Sequence of chain 1.C:
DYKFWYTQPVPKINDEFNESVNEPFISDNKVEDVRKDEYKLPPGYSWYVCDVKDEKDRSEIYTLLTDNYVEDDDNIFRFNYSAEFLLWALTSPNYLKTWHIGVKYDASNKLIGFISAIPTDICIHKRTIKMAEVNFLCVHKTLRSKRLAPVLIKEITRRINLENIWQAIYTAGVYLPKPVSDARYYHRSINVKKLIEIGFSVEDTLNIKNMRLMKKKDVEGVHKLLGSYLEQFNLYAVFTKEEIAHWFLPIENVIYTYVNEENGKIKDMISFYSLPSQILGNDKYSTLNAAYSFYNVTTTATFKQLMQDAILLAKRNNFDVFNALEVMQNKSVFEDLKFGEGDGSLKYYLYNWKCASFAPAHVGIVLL

This small molecule binds to this protein.
Small molecule (SMILES): Cc1cc(F)ccc1-c1ccc2[nH]nc(CN(C)C)c2c1

Binding-site contacts:
Ligand atom F contacts residue ASN340 of chain 1.C at 3.3 Å.
Ligand atom C13 contacts residue TYR186 of chain 1.C at 3.5 Å (hydrophobic).
Ligand atom N contacts residue THR172 of chain 1.C at 4.0 Å.
Ligand atom C16 contacts residue TYR186 of chain 1.C at 3.8 Å (hydrophobic).
Ligand atom C contacts residue LEU363 of chain 1.C at 4.0 Å (hydrophobic).
Ligand atom C contacts residue LEU384 of chain 1.C at 3.3 Å (hydrophobic).
Ligand atom C11 contacts residue LEU342 of chain 1.C at 4.0 Å (hydrophobic).
Ligand atom C15 contacts residue TYR186 of chain 1.C at 3.6 Å (hydrophobic).
Ligand atom C12 contacts residue TYR309 of chain 1.C at 3.8 Å (hydrophobic).
Ligand atom C2 contacts residue PHE80 of chain 1.C at 3.9 Å (hydrophobic).
Ligand atom F contacts residue TYR186 of chain 1.C at 3.6 Å.
Ligand atom C3 contacts residue PHE80 of chain 1.C at 3.5 Å (hydrophobic).
Ligand atom C1 contacts residue THR172 of chain 1.C at 3.1 Å.
Ligand atom C5 contacts residue LEU363 of chain 1.C at 3.8 Å (hydrophobic).
Ligand atom C1 contacts residue NHW1 of chain 1.U at 3.5 Å.
Ligand atom C9 contacts residue PHE80 of chain 1.C at 3.6 Å (hydrophobic).
Ligand atom F contacts residue ALA341 of chain 1.C at 3.2 Å.
Ligand atom C2 contacts residue TYR82 of chain 1.C at 3.3 Å (hydrophobic).
Ligand atom C14 contacts residue TYR309 of chain 1.C at 3.7 Å (hydrophobic).
Ligand atom N2 contacts residue GLY174 of chain 1.C at 4.0 Å.
Ligand atom N1 contacts residue PHE80 of chain 1.C at 4.0 Å.
Ligand atom C1 contacts residue LEU385 of chain 1.C at 3.3 Å (hydrophobic).
Ligand atom C13 contacts residue TYR309 of chain 1.C at 3.5 Å (hydrophobic).
Ligand atom C contacts residue LEU385 of chain 1.C at 3.1 Å (hydrophobic).
Ligand atom N1 contacts residue VAL71 of chain 1.C at 3.9 Å.
Ligand atom C6 contacts residue LEU363 of chain 1.C at 4.0 Å (hydrophobic).
Ligand atom N contacts residue LEU385 of chain 1.C at 2.8 Å (h-bond).
Ligand atom N1 contacts residue NHW1 of chain 1.U at 4.0 Å.
Ligand atom F contacts residue TYR309 of chain 1.C at 3.9 Å.
Ligand atom C4 contacts residue LEU363 of chain 1.C at 3.7 Å (hydrophobic).
Ligand atom C9 contacts residue LEU363 of chain 1.C at 3.8 Å (hydrophobic).
Ligand atom C6 contacts residue TYR186 of chain 1.C at 3.6 Å (hydrophobic).
Ligand atom C15 contacts residue TYR309 of chain 1.C at 4.0 Å (hydrophobic).
Ligand atom C10 contacts residue TYR186 of chain 1.C at 4.0 Å (hydrophobic).
Ligand atom C8 contacts residue PHE80 of chain 1.C at 3.7 Å (hydrophobic).
Ligand atom C14 contacts residue TYR186 of chain 1.C at 3.3 Å (hydrophobic).
Ligand atom C12 contacts residue LEU342 of chain 1.C at 3.6 Å (hydrophobic).
Ligand atom C1 contacts residue ASN136 of chain 1.C at 3.5 Å.
Ligand atom C contacts residue THR172 of chain 1.C at 3.7 Å.
Ligand atom C2 contacts residue LEU385 of chain 1.C at 3.4 Å (hydrophobic).